A protein and the small-molecule ligand that binds it are described below.
Small molecule (SMILES): CC(=O)N[C@@H]1[C@@H](O)[C@H](O)[C@@H](CO)O[C@H]1O

Binding-site contacts:
Ligand atom C2 contacts residue ASN65 of chain 3.A at 2.4 Å.
Ligand atom C8 contacts residue TRP357 of chain 3.A at 3.4 Å (hydrophobic).
Ligand atom N2 contacts residue TRP357 of chain 3.A at 3.1 Å (h-bond).
Ligand atom C1 contacts residue ASN65 of chain 3.A at 1.4 Å.
Ligand atom C1 contacts residue TRP357 of chain 3.A at 3.7 Å (hydrophobic).
Ligand atom N2 contacts residue ASN65 of chain 3.A at 2.9 Å (h-bond).
Ligand atom C3 contacts residue TRP357 of chain 3.A at 3.6 Å (hydrophobic).
Ligand atom C2 contacts residue TRP357 of chain 3.A at 3.9 Å (hydrophobic).
Ligand atom C7 contacts residue TRP357 of chain 3.A at 3.8 Å (hydrophobic).
Ligand atom C4 contacts residue TRP357 of chain 3.A at 4.3 Å (hydrophobic).
Ligand atom C7 contacts residue ASN65 of chain 3.A at 3.3 Å.
Ligand atom C5 contacts residue ASN65 of chain 3.A at 3.6 Å.
Ligand atom O5 contacts residue ASN65 of chain 3.A at 2.3 Å (h-bond).
Ligand atom C3 contacts residue ASN65 of chain 3.A at 3.7 Å.
Ligand atom O4 contacts residue TRP357 of chain 3.A at 4.3 Å.
Ligand atom O3 contacts residue TRP357 of chain 3.A at 4.1 Å.
Ligand atom O5 contacts residue TRP357 of chain 3.A at 4.2 Å.
Ligand atom C6 contacts residue TRP357 of chain 3.A at 4.4 Å (hydrophobic).
Ligand atom C5 contacts residue TRP357 of chain 3.A at 3.8 Å (hydrophobic).
Ligand atom C4 contacts residue ASN65 of chain 3.A at 4.1 Å.
Ligand atom O7 contacts residue ASN65 of chain 3.A at 3.3 Å (h-bond).

Sequence of chain 3.A:
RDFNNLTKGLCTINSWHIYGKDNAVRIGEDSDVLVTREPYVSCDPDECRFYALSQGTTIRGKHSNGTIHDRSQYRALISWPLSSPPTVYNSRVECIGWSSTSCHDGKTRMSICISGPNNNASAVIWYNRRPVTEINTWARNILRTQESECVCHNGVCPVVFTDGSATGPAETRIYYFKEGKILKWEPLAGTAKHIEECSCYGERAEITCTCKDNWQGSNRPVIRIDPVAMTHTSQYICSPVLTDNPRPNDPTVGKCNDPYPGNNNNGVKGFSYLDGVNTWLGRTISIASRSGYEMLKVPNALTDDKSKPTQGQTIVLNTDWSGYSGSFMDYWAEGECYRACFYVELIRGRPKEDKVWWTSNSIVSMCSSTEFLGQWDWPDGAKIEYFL